Binding-site contacts:
Ligand atom C5 contacts residue ASN105 of chain 1.A at 3.6 Å.
Ligand atom O5 contacts residue LYS118 of chain 1.A at 4.0 Å.
Ligand atom O7 contacts residue ALA35 of chain 1.A at 3.7 Å.
Ligand atom O6 contacts residue LYS118 of chain 1.A at 3.6 Å.
Ligand atom C8 contacts residue VAL120 of chain 1.A at 3.4 Å (hydrophobic).
Ligand atom O5 contacts residue ASN105 of chain 1.A at 2.3 Å (h-bond).
Ligand atom C3 contacts residue ASN105 of chain 1.A at 3.9 Å.
Ligand atom C1 contacts residue ASN105 of chain 1.A at 1.4 Å.
Ligand atom C7 contacts residue ALA35 of chain 1.A at 4.5 Å (hydrophobic).
Ligand atom C7 contacts residue ASN105 of chain 1.A at 3.4 Å.
Ligand atom C8 contacts residue GLU33 of chain 1.A at 3.7 Å.
Ligand atom C4 contacts residue ASN105 of chain 1.A at 4.3 Å.
Ligand atom N2 contacts residue VAL120 of chain 1.A at 4.3 Å.
Ligand atom N2 contacts residue ASN105 of chain 1.A at 3.1 Å (h-bond).
Ligand atom C2 contacts residue ASN105 of chain 1.A at 2.6 Å.
Ligand atom O7 contacts residue ASN105 of chain 1.A at 3.3 Å (h-bond).
Ligand atom O6 contacts residue ASN105 of chain 1.A at 3.9 Å.
Ligand atom O7 contacts residue VAL120 of chain 1.A at 3.2 Å.
Ligand atom C7 contacts residue VAL120 of chain 1.A at 3.4 Å (hydrophobic).
Ligand atom C8 contacts residue ALA35 of chain 1.A at 3.7 Å (hydrophobic).
Ligand atom C8 contacts residue ILE34 of chain 1.A at 3.9 Å (hydrophobic).

This protein binds this small molecule.
Small molecule (SMILES): CC(=O)N[C@@H]1[C@@H](O)[C@H](O)[C@@H](CO)O[C@H]1O

Sequence of chain 1.A:
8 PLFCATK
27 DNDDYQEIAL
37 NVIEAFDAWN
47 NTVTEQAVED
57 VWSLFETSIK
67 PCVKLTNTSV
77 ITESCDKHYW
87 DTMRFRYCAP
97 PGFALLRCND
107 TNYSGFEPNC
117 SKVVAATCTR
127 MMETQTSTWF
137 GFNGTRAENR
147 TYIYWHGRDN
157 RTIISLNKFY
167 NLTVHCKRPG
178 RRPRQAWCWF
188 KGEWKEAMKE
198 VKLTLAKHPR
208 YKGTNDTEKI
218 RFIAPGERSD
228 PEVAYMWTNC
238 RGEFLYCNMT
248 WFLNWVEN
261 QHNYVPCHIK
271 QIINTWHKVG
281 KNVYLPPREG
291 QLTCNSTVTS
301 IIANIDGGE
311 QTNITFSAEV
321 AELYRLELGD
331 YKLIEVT